Binding-site contacts:
Ligand atom C3 contacts residue ASN414 of chain 1.A at 3.8 Å.
Ligand atom C1 contacts residue ASN414 of chain 1.A at 1.4 Å.
Ligand atom C8 contacts residue TRP576 of chain 1.A at 3.6 Å (hydrophobic).
Ligand atom C8 contacts residue PHE267 of chain 1.A at 3.8 Å (hydrophobic).
Ligand atom C2 contacts residue ASN414 of chain 1.A at 2.5 Å.
Ligand atom C5 contacts residue ASN414 of chain 1.A at 3.6 Å.
Ligand atom C7 contacts residue ASN414 of chain 1.A at 3.5 Å.
Ligand atom C8 contacts residue ASN414 of chain 1.A at 4.3 Å.
Ligand atom C4 contacts residue ASN414 of chain 1.A at 4.3 Å.
Ligand atom O7 contacts residue ASN414 of chain 1.A at 3.0 Å (h-bond).
Ligand atom O5 contacts residue ASN414 of chain 1.A at 2.4 Å (h-bond).
Ligand atom N2 contacts residue ASN414 of chain 1.A at 2.9 Å (h-bond).

This protein binds this small molecule.
Small molecule (SMILES): CC(=O)N[C@@H]1[C@@H](O)[C@H](O)[C@@H](CO)O[C@H]1O

Sequence of chain 1.A:
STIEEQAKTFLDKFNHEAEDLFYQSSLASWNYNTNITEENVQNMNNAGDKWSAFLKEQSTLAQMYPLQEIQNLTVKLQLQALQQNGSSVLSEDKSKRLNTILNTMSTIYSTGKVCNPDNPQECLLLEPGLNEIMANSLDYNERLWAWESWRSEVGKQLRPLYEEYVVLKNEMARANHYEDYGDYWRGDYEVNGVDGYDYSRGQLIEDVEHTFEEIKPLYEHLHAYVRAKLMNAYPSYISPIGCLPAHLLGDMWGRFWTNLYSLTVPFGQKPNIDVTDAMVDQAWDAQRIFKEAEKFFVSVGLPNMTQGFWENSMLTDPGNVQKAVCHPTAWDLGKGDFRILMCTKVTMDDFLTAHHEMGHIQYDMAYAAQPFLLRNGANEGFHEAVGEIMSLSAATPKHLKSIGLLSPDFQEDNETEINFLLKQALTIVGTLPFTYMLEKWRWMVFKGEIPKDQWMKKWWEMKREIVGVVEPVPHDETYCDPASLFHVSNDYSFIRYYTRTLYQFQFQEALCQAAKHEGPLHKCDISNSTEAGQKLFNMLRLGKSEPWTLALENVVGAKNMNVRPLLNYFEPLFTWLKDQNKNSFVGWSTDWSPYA